Binding-site contacts:
Ligand atom N1 contacts residue ASP68 of chain 1.G at 2.9 Å (salt-bridge).
Ligand atom O11 contacts residue ARG173 of chain 1.G at 3.0 Å (salt-bridge).
Ligand atom C3 contacts residue PRO39 of chain 1.G at 3.7 Å (hydrophobic).
Ligand atom SG2 contacts residue SER11 of chain 1.G at 3.3 Å (h-bond).
Ligand atom OE1 contacts residue TYR13 of chain 1.G at 3.5 Å.
Ligand atom O2 contacts residue ILE55 of chain 1.G at 2.9 Å (h-bond).
Ligand atom C1 contacts residue TYR13 of chain 1.G at 3.7 Å (hydrophobic).
Ligand atom CD1 contacts residue TYR13 of chain 1.G at 3.4 Å (hydrophobic).
Ligand atom O02 contacts residue PRO56 of chain 1.G at 3.5 Å.
Ligand atom O01 contacts residue ASP68 of chain 1.G at 3.4 Å (salt-bridge).
Ligand atom O2 contacts residue LYS54 of chain 1.G at 3.1 Å.
Ligand atom C3 contacts residue GLY53 of chain 1.G at 3.5 Å.
Ligand atom O31 contacts residue LYS54 of chain 1.G at 3.5 Å.
Ligand atom O31 contacts residue PRO39 of chain 1.G at 3.6 Å.
Ligand atom C3 contacts residue LYS136 of chain 1.E at 3.4 Å.
Ligand atom CG1 contacts residue ILE55 of chain 1.G at 3.3 Å (hydrophobic).
Ligand atom CD1 contacts residue ILE55 of chain 1.G at 3.5 Å (hydrophobic).
Ligand atom O01 contacts residue TYR13 of chain 1.G at 3.2 Å.
Ligand atom CA1 contacts residue ASP68 of chain 1.G at 3.6 Å.
Ligand atom O32 contacts residue LYS136 of chain 1.E at 2.7 Å (salt-bridge).
Ligand atom N3 contacts residue TYR115 of chain 1.G at 2.8 Å (h-bond).
Ligand atom CA3 contacts residue TYR115 of chain 1.G at 3.4 Å (hydrophobic).
Ligand atom O12 contacts residue ARG173 of chain 1.G at 2.9 Å (salt-bridge).
Ligand atom O02 contacts residue SER69 of chain 1.G at 2.9 Å (h-bond).
Ligand atom C10 contacts residue ARG173 of chain 1.G at 3.6 Å.
Ligand atom O02 contacts residue ASP68 of chain 1.G at 3.4 Å.
Ligand atom O32 contacts residue GLY53 of chain 1.G at 3.3 Å (h-bond).
Ligand atom O32 contacts residue PRO39 of chain 1.G at 3.2 Å (h-bond).
Ligand atom CG1 contacts residue TYR13 of chain 1.G at 3.4 Å (hydrophobic).
Ligand atom O01 contacts residue SER69 of chain 1.G at 2.7 Å (h-bond).
Ligand atom C08 contacts residue SER11 of chain 1.G at 3.5 Å.
Ligand atom C09 contacts residue TYR169 of chain 1.G at 3.6 Å (hydrophobic).
Ligand atom CA3 contacts residue GLY53 of chain 1.G at 3.4 Å.
Ligand atom C1 contacts residue ASP68 of chain 1.G at 3.4 Å.
Ligand atom C10 contacts residue TYR169 of chain 1.G at 3.4 Å (hydrophobic).
Ligand atom C1 contacts residue SER69 of chain 1.G at 3.5 Å.
Ligand atom O12 contacts residue TYR169 of chain 1.G at 2.6 Å (h-bond).
Ligand atom O31 contacts residue LYS136 of chain 1.E at 3.6 Å.
Ligand atom N2 contacts residue ILE55 of chain 1.G at 2.9 Å (h-bond).
Ligand atom O32 contacts residue SER38 of chain 1.G at 3.4 Å.

Sequence of chain 1.G:
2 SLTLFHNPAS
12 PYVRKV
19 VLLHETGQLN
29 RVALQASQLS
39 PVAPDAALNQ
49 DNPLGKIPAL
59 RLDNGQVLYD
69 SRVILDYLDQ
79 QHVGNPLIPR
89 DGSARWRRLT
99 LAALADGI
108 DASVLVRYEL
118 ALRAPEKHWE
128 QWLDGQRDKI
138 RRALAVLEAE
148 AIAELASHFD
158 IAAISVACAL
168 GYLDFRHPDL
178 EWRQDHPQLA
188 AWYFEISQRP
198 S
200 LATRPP

Sequence of chain 1.E:
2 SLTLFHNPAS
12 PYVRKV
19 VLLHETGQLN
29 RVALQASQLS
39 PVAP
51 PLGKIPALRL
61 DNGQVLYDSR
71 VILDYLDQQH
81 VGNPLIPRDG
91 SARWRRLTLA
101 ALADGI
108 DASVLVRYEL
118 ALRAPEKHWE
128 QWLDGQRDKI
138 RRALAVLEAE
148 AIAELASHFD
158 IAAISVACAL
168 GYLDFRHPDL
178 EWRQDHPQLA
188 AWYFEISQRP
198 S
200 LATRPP

A protein and the small-molecule ligand that binds it are described below.
Small molecule (SMILES): N[C@@H](CCC(=O)N[C@@H](CSCCC(=O)O)C(=O)NCC(=O)O)C(=O)O